Sequence of chain 1.C:
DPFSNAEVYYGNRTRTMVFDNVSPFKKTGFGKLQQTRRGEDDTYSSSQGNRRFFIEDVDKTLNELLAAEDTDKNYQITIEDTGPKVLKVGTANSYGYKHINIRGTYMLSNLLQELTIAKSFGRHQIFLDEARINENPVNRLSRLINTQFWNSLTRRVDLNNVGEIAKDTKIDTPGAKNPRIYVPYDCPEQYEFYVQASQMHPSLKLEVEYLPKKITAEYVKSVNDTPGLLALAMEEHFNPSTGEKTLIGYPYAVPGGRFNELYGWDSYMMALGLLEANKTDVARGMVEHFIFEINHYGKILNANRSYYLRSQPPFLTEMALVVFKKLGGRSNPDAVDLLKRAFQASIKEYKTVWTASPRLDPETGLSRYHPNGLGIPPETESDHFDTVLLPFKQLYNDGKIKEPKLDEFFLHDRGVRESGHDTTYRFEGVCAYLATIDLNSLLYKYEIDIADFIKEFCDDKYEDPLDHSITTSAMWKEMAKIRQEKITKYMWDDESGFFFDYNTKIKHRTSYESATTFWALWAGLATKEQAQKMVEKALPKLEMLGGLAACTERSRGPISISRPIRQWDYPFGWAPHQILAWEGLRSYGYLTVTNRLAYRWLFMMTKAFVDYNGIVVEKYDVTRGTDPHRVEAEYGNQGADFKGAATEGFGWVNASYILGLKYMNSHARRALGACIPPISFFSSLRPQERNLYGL

A protein and the small-molecule ligand that binds it are described below.
Small molecule (SMILES): OC[C@H]1O[C@@](CO)(O[C@H]2O[C@H](CO)[C@@H](O)[C@H](O)[C@H]2O)[C@@H](O)[C@@H]1O

Binding-site contacts:
Ligand atom C2 contacts residue GLY481 of chain 1.C at 3.8 Å.
Ligand atom C2 contacts residue ASP483 of chain 1.C at 3.6 Å.
Ligand atom O2 contacts residue ASP483 of chain 1.C at 2.6 Å (salt-bridge).
Ligand atom O2 contacts residue GLY481 of chain 1.C at 3.0 Å (h-bond).
Ligand atom O3 contacts residue ASP483 of chain 1.C at 4.0 Å.
Ligand atom O4 contacts residue TYR312 of chain 1.C at 3.9 Å.
Ligand atom C3 contacts residue ASP483 of chain 1.C at 3.4 Å.
Ligand atom O3 contacts residue ASP483 of chain 1.C at 2.5 Å (salt-bridge).
Ligand atom O6 contacts residue PRO304 of chain 1.C at 3.2 Å.
Ligand atom O2 contacts residue TRP629 of chain 1.C at 2.8 Å (h-bond).
Ligand atom O3 contacts residue TRP713 of chain 1.C at 3.7 Å.
Ligand atom O6 contacts residue TYR312 of chain 1.C at 3.6 Å.
Ligand atom C4 contacts residue TYR312 of chain 1.C at 3.7 Å (hydrophobic).
Ligand atom C3 contacts residue GLY481 of chain 1.C at 3.5 Å.
Ligand atom C1 contacts residue ASP483 of chain 1.C at 3.2 Å.
Ligand atom C6 contacts residue ASP315 of chain 1.C at 3.2 Å.
Ligand atom C4 contacts residue TRP713 of chain 1.C at 3.7 Å (hydrophobic).
Ligand atom O4 contacts residue TYR312 of chain 1.C at 3.4 Å (h-bond).
Ligand atom O2 contacts residue ASP483 of chain 1.C at 3.5 Å (salt-bridge).
Ligand atom O1 contacts residue ASP483 of chain 1.C at 3.9 Å.
Ligand atom O4 contacts residue GLN362 of chain 1.C at 3.3 Å (h-bond).
Ligand atom C4 contacts residue ASP315 of chain 1.C at 3.7 Å.
Ligand atom C6 contacts residue TYR312 of chain 1.C at 4.0 Å (hydrophobic).
Ligand atom C3 contacts residue ASP483 of chain 1.C at 3.7 Å.
Ligand atom C2 contacts residue ASP483 of chain 1.C at 3.5 Å.
Ligand atom C2 contacts residue TRP629 of chain 1.C at 3.9 Å (hydrophobic).
Ligand atom O4 contacts residue TRP314 of chain 1.C at 3.4 Å (h-bond).
Ligand atom O3 contacts residue GLY481 of chain 1.C at 2.6 Å (h-bond).
Ligand atom C1 contacts residue GLN628 of chain 1.C at 3.5 Å.
Ligand atom O6 contacts residue PHE308 of chain 1.C at 3.1 Å.
Ligand atom O6 contacts residue PHE308 of chain 1.C at 4.0 Å.
Ligand atom O4 contacts residue ASP315 of chain 1.C at 2.6 Å (salt-bridge).
Ligand atom O1 contacts residue GLN628 of chain 1.C at 2.7 Å (h-bond).
Ligand atom O3 contacts residue TRP629 of chain 1.C at 3.8 Å.
Ligand atom C6 contacts residue PHE308 of chain 1.C at 3.4 Å (hydrophobic).
Ligand atom O6 contacts residue ASP315 of chain 1.C at 3.1 Å (salt-bridge).
Ligand atom O3 contacts residue GLN362 of chain 1.C at 4.0 Å.
Ligand atom C6 contacts residue PRO304 of chain 1.C at 4.0 Å (hydrophobic).
Ligand atom O3 contacts residue TRP314 of chain 1.C at 3.0 Å (h-bond).
Ligand atom O4 contacts residue TRP713 of chain 1.C at 4.0 Å.